This protein binds this small molecule.
Small molecule (SMILES): CC(=O)N[C@H]1[C@H]([C@H](O)[C@H](O)CO)O[C@](O)(C(=O)O)C[C@@H]1O

Sequence of chain 1.B:
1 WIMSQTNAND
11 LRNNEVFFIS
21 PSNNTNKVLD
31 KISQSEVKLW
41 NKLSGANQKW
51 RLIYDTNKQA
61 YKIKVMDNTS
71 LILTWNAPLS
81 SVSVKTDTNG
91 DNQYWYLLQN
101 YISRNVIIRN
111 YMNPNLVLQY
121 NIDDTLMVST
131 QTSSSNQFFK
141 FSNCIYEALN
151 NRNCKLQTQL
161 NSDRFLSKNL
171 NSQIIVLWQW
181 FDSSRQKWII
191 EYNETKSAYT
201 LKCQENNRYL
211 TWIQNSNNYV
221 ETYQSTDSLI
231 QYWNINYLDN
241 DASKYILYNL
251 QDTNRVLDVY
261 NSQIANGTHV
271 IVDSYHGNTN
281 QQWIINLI

Binding-site contacts:
Ligand atom C9 contacts residue PHE181 of chain 1.B at 3.3 Å (hydrophobic).
Ligand atom O7 contacts residue LEU170 of chain 1.B at 3.9 Å.
Ligand atom N5 contacts residue LEU170 of chain 1.B at 4.4 Å.
Ligand atom C10 contacts residue TRP178 of chain 1.B at 4.4 Å (hydrophobic).
Ligand atom O10 contacts residue LEU170 of chain 1.B at 3.4 Å (h-bond).
Ligand atom C5 contacts residue TRP178 of chain 1.B at 4.3 Å (hydrophobic).
Ligand atom C11 contacts residue LYS168 of chain 1.B at 3.7 Å.
Ligand atom O1A contacts residue LEU170 of chain 1.B at 4.3 Å.
Ligand atom O10 contacts residue ARG185 of chain 1.B at 2.7 Å (salt-bridge).
Ligand atom O2 contacts residue TRP178 of chain 1.B at 3.4 Å.
Ligand atom C4 contacts residue ASN169 of chain 1.B at 3.7 Å.
Ligand atom C10 contacts residue ARG185 of chain 1.B at 3.9 Å.
Ligand atom O10 contacts residue ASN169 of chain 1.B at 4.0 Å.
Ligand atom C5 contacts residue LEU170 of chain 1.B at 4.0 Å (hydrophobic).
Ligand atom C7 contacts residue PHE181 of chain 1.B at 3.7 Å (hydrophobic).
Ligand atom C11 contacts residue SER167 of chain 1.B at 3.9 Å.
Ligand atom O4 contacts residue LEU170 of chain 1.B at 3.9 Å.
Ligand atom C10 contacts residue LEU170 of chain 1.B at 3.9 Å (hydrophobic).
Ligand atom C5 contacts residue ASN169 of chain 1.B at 3.9 Å.
Ligand atom N5 contacts residue TRP178 of chain 1.B at 3.8 Å.
Ligand atom C10 contacts residue PHE181 of chain 1.B at 4.0 Å (hydrophobic).
Ligand atom O7 contacts residue ARG185 of chain 1.B at 2.9 Å (salt-bridge).
Ligand atom C11 contacts residue ASN169 of chain 1.B at 3.7 Å.
Ligand atom C10 contacts residue ASN169 of chain 1.B at 3.4 Å.
Ligand atom N5 contacts residue ASN169 of chain 1.B at 3.3 Å (h-bond).
Ligand atom O7 contacts residue PHE181 of chain 1.B at 4.0 Å.
Ligand atom C11 contacts residue PHE181 of chain 1.B at 4.1 Å (hydrophobic).
Ligand atom O9 contacts residue PHE181 of chain 1.B at 3.9 Å.
Ligand atom O10 contacts residue LYS168 of chain 1.B at 3.7 Å.
Ligand atom C8 contacts residue PHE181 of chain 1.B at 4.3 Å (hydrophobic).
Ligand atom C11 contacts residue TRP178 of chain 1.B at 3.7 Å (hydrophobic).
Ligand atom C10 contacts residue LYS168 of chain 1.B at 4.1 Å.
Ligand atom C2 contacts residue TRP178 of chain 1.B at 4.4 Å (hydrophobic).
Ligand atom O4 contacts residue ASN169 of chain 1.B at 2.7 Å (h-bond).
Ligand atom C4 contacts residue LEU170 of chain 1.B at 4.4 Å (hydrophobic).
Ligand atom O8 contacts residue TRP178 of chain 1.B at 4.0 Å.
Ligand atom O10 contacts residue PHE181 of chain 1.B at 3.9 Å.
Ligand atom C6 contacts residue TRP178 of chain 1.B at 3.9 Å (hydrophobic).
Ligand atom C7 contacts residue ARG185 of chain 1.B at 3.9 Å.
Ligand atom C4 contacts residue TRP178 of chain 1.B at 3.7 Å (hydrophobic).